Sequence of chain 1.A:
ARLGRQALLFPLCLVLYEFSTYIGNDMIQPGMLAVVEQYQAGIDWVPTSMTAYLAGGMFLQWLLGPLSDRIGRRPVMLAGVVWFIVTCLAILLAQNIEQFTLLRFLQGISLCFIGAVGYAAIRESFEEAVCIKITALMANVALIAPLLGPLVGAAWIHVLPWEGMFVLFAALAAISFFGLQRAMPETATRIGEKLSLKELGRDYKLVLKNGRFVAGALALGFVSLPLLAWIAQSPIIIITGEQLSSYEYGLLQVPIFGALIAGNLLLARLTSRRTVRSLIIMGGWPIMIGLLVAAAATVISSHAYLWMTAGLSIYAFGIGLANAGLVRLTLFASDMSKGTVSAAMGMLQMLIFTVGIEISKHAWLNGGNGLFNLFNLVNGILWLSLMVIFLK

A small-molecule ligand and the protein it binds are described below.
Small molecule (SMILES): C[C@H](CCC(=O)O)[C@H]1CC[C@H]2[C@@H]3CC[C@@H]4C[C@H](O)CC[C@]4(C)[C@H]3C[C@H](O)[C@]12C

Binding-site contacts:
Ligand atom C3 contacts residue ASP26 of chain 1.A at 4.1 Å.
Ligand atom C18 contacts residue LEU54 of chain 1.A at 3.5 Å (hydrophobic).
Ligand atom C6 contacts residue LEU228 of chain 1.A at 4.3 Å (hydrophobic).
Ligand atom O4 contacts residue GLY346 of chain 1.A at 3.7 Å.
Ligand atom C7 contacts residue ASN25 of chain 1.A at 3.8 Å.
Ligand atom C14 contacts residue LEU228 of chain 1.A at 4.0 Å (hydrophobic).
Ligand atom O3 contacts residue GLN349 of chain 1.A at 4.1 Å.
Ligand atom C20 contacts residue LEU54 of chain 1.A at 3.9 Å (hydrophobic).
Ligand atom O4 contacts residue GLN61 of chain 1.A at 4.2 Å.
Ligand atom C8 contacts residue TYR22 of chain 1.A at 4.1 Å (hydrophobic).
Ligand atom C15 contacts residue TYR22 of chain 1.A at 3.9 Å (hydrophobic).
Ligand atom C11 contacts residue TYR22 of chain 1.A at 3.9 Å (hydrophobic).
Ligand atom C5 contacts residue LEU228 of chain 1.A at 3.8 Å (hydrophobic).
Ligand atom C1 contacts residue ASP26 of chain 1.A at 3.2 Å.
Ligand atom C8 contacts residue LEU111 of chain 1.A at 4.4 Å (hydrophobic).
Ligand atom C24 contacts residue GLN349 of chain 1.A at 3.4 Å.
Ligand atom C5 contacts residue ILE231 of chain 1.A at 4.3 Å (hydrophobic).
Ligand atom O2 contacts residue TYR22 of chain 1.A at 4.4 Å.
Ligand atom C1 contacts residue ILE231 of chain 1.A at 4.2 Å (hydrophobic).
Ligand atom C13 contacts residue PHE353 of chain 1.A at 4.5 Å (hydrophobic).
Ligand atom O4 contacts residue SER342 of chain 1.A at 4.0 Å.
Ligand atom C23 contacts residue GLY346 of chain 1.A at 4.3 Å.
Ligand atom C3 contacts residue ASN25 of chain 1.A at 4.0 Å.
Ligand atom C12 contacts residue LEU54 of chain 1.A at 4.3 Å (hydrophobic).
Ligand atom C2 contacts residue ASP26 of chain 1.A at 3.5 Å.
Ligand atom O2 contacts residue ALA142 of chain 1.A at 4.5 Å.
Ligand atom C18 contacts residue LEU228 of chain 1.A at 3.9 Å (hydrophobic).
Ligand atom O1 contacts residue TYR22 of chain 1.A at 4.4 Å.
Ligand atom C16 contacts residue TYR22 of chain 1.A at 3.9 Å (hydrophobic).
Ligand atom C2 contacts residue TYR22 of chain 1.A at 3.9 Å (hydrophobic).
Ligand atom C5 contacts residue MET50 of chain 1.A at 4.3 Å (hydrophobic).
Ligand atom O2 contacts residue ALA145 of chain 1.A at 4.4 Å.
Ligand atom C18 contacts residue MET50 of chain 1.A at 3.8 Å (hydrophobic).
Ligand atom O2 contacts residue PRO146 of chain 1.A at 3.5 Å.
Ligand atom C14 contacts residue PHE353 of chain 1.A at 4.4 Å (hydrophobic).
Ligand atom O2 contacts residue ASP26 of chain 1.A at 2.5 Å (salt-bridge).
Ligand atom C20 contacts residue MET350 of chain 1.A at 3.5 Å (hydrophobic).
Ligand atom C6 contacts residue ILE231 of chain 1.A at 4.2 Å (hydrophobic).
Ligand atom C7 contacts residue TYR53 of chain 1.A at 4.5 Å (hydrophobic).
Ligand atom C15 contacts residue LEU111 of chain 1.A at 4.0 Å (hydrophobic).